Binding-site contacts:
Ligand atom O1 contacts residue ASN160 of chain 1.A at 3.0 Å (h-bond).
Ligand atom C5 contacts residue GOL1 of chain 1.G at 3.2 Å.
Ligand atom O3 contacts residue VAL195 of chain 1.A at 3.8 Å.
Ligand atom O2 contacts residue ALA216 of chain 1.A at 4.1 Å.
Ligand atom C5 contacts residue GLU197 of chain 1.A at 3.1 Å.
Ligand atom O3 contacts residue GLU197 of chain 1.A at 4.3 Å.
Ligand atom O5 contacts residue GOL1 of chain 1.G at 2.7 Å (h-bond).
Ligand atom O4 contacts residue LEU290 of chain 1.A at 3.9 Å.
Ligand atom C2 contacts residue TYR193 of chain 1.A at 4.0 Å (hydrophobic).
Ligand atom O2 contacts residue TYR193 of chain 1.A at 3.9 Å.
Ligand atom C1 contacts residue ASN160 of chain 1.A at 3.9 Å.
Ligand atom O5 contacts residue LEU290 of chain 1.A at 4.0 Å.
Ligand atom O5 contacts residue TRP77 of chain 1.A at 3.7 Å.
Ligand atom O5 contacts residue GLU197 of chain 1.A at 4.0 Å.
Ligand atom C2 contacts residue VAL195 of chain 1.A at 3.9 Å (hydrophobic).
Ligand atom C5 contacts residue THR217 of chain 1.A at 4.5 Å.
Ligand atom O3 contacts residue PHE133 of chain 1.A at 4.2 Å.
Ligand atom O2 contacts residue THR217 of chain 1.A at 4.3 Å.
Ligand atom C2 contacts residue ASN160 of chain 1.A at 3.5 Å.
Ligand atom C3 contacts residue VAL195 of chain 1.A at 3.8 Å (hydrophobic).
Ligand atom O2 contacts residue VAL195 of chain 1.A at 4.1 Å.
Ligand atom C3 contacts residue GLU197 of chain 1.A at 3.8 Å.
Ligand atom C3 contacts residue ASN160 of chain 1.A at 3.7 Å.
Ligand atom C1 contacts residue TYR193 of chain 1.A at 4.2 Å (hydrophobic).
Ligand atom C4 contacts residue GLU197 of chain 1.A at 3.9 Å.
Ligand atom O3 contacts residue ASN160 of chain 1.A at 2.8 Å (h-bond).
Ligand atom O1 contacts residue TYR193 of chain 1.A at 4.3 Å.

The small molecule below binds the protein below.
Small molecule (SMILES): OC[C@@H]1O[C@@H](O)[C@H](O)[C@H]1O

Sequence of chain 1.A:
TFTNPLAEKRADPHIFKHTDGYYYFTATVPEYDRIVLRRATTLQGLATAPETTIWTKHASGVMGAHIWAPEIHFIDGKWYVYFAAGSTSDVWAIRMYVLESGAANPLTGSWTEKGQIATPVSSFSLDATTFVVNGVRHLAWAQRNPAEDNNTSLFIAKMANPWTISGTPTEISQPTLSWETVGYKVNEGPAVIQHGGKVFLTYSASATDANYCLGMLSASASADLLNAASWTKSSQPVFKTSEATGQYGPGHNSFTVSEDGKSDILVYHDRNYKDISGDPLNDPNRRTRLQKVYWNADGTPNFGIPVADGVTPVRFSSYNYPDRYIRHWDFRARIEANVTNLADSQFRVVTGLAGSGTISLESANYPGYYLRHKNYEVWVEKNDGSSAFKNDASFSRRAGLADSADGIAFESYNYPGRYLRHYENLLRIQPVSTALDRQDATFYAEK